Binding-site contacts:
Ligand atom C8 contacts residue LEU57 of chain 1.B at 4.2 Å (hydrophobic).
Ligand atom C8 contacts residue GLU95 of chain 1.B at 3.9 Å.
Ligand atom O2 contacts residue PRO164 of chain 1.B at 3.4 Å.
Ligand atom C1 contacts residue GLU95 of chain 1.B at 4.2 Å.
Ligand atom C3 contacts residue LEU61 of chain 1.B at 4.1 Å (hydrophobic).
Ligand atom C7 contacts residue LEU57 of chain 1.B at 3.9 Å (hydrophobic).
Ligand atom O2 contacts residue TYR93 of chain 1.B at 3.0 Å (h-bond).
Ligand atom C7 contacts residue MSE168 of chain 1.B at 3.9 Å.
Ligand atom C6 contacts residue MSE82 of chain 1.B at 3.4 Å.
Ligand atom N1 contacts residue LEU80 of chain 1.B at 4.1 Å.
Ligand atom C2 contacts residue MSE168 of chain 1.B at 3.7 Å.
Ligand atom C5 contacts residue PRO164 of chain 1.B at 4.2 Å (hydrophobic).
Ligand atom C4 contacts residue PRO164 of chain 1.B at 3.7 Å (hydrophobic).
Ligand atom O1 contacts residue LEU61 of chain 1.B at 3.3 Å.
Ligand atom C1 contacts residue HBA1 of chain 1.L at 3.5 Å.
Ligand atom C2 contacts residue HBA1 of chain 1.L at 4.0 Å.
Ligand atom C4 contacts residue MSE82 of chain 1.B at 3.8 Å.
Ligand atom C1 contacts residue MSE168 of chain 1.B at 4.2 Å.
Ligand atom C8 contacts residue HBA1 of chain 1.L at 3.5 Å.
Ligand atom C4 contacts residue HBA1 of chain 1.L at 4.2 Å.
Ligand atom C7 contacts residue MSE82 of chain 1.B at 4.1 Å.
Ligand atom O1 contacts residue PHE65 of chain 1.B at 3.6 Å.
Ligand atom C5 contacts residue GLU95 of chain 1.B at 3.4 Å.
Ligand atom C2 contacts residue LEU61 of chain 1.B at 3.9 Å (hydrophobic).
Ligand atom N1 contacts residue MSE168 of chain 1.B at 4.2 Å.
Ligand atom C8 contacts residue MSE82 of chain 1.B at 4.1 Å.
Ligand atom N1 contacts residue HBA1 of chain 1.L at 2.8 Å (h-bond).
Ligand atom C8 contacts residue LEU80 of chain 1.B at 3.9 Å (hydrophobic).
Ligand atom C6 contacts residue HBA1 of chain 1.L at 3.3 Å.
Ligand atom C5 contacts residue MSE82 of chain 1.B at 3.3 Å.
Ligand atom C1 contacts residue MSE82 of chain 1.B at 3.5 Å.
Ligand atom C4 contacts residue TYR93 of chain 1.B at 3.7 Å (hydrophobic).
Ligand atom C3 contacts residue PHE65 of chain 1.B at 3.8 Å (hydrophobic).
Ligand atom C2 contacts residue MSE82 of chain 1.B at 3.9 Å.
Ligand atom O2 contacts residue PHE84 of chain 1.B at 4.1 Å.
Ligand atom C5 contacts residue TYR93 of chain 1.B at 3.6 Å (hydrophobic).
Ligand atom C5 contacts residue HBA1 of chain 1.L at 3.4 Å.
Ligand atom C7 contacts residue HBA1 of chain 1.L at 3.5 Å.
Ligand atom C2 contacts residue PHE65 of chain 1.B at 4.1 Å (hydrophobic).
Ligand atom C6 contacts residue GLU95 of chain 1.B at 3.0 Å.

Sequence of chain 1.B:
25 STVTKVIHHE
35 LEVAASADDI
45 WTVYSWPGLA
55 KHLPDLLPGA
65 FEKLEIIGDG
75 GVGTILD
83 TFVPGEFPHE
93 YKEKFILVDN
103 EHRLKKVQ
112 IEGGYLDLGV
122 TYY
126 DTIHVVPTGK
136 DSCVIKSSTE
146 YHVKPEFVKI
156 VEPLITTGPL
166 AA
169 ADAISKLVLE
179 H

The small molecule below binds the protein below.
Small molecule (SMILES): NCCc1ccc(O)c(O)c1